This protein binds this small molecule.
Small molecule (SMILES): OC[C@H]1O[C@@H](O)[C@H](O)[C@@H](O)[C@@H]1O

Sequence of chain 1.C:
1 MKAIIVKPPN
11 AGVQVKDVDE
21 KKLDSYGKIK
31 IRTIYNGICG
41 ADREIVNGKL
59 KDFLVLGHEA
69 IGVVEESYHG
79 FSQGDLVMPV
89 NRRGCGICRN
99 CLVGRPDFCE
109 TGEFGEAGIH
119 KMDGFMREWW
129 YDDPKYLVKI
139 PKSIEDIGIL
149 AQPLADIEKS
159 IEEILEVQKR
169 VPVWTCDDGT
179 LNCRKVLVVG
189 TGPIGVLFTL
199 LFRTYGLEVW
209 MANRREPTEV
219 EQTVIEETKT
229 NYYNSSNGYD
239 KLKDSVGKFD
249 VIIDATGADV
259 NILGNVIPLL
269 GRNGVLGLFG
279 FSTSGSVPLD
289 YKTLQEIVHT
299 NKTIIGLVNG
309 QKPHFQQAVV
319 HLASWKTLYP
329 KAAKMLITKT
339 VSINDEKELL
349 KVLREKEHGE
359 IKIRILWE

Sequence of chain 1.A:
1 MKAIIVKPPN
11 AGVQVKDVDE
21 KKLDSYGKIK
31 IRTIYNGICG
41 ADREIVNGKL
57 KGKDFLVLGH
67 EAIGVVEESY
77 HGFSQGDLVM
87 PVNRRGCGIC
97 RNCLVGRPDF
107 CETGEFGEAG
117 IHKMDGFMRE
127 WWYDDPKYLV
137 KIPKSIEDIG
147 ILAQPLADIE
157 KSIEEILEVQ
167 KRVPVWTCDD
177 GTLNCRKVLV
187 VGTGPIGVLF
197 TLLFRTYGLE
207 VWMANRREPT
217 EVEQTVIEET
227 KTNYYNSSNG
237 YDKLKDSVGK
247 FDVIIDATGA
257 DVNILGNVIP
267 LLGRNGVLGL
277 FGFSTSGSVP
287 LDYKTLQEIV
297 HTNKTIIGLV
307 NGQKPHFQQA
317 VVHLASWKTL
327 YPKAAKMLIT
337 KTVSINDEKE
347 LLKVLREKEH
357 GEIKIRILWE

Binding-site contacts:
Ligand atom C3 contacts residue ASN89 of chain 1.C at 3.8 Å.
Ligand atom O6 contacts residue GLU114 of chain 1.C at 4.3 Å.
Ligand atom C4 contacts residue ASN89 of chain 1.C at 4.0 Å.
Ligand atom O2 contacts residue NAP1 of chain 1.Q at 4.1 Å.
Ligand atom C3 contacts residue ASN307 of chain 1.C at 3.8 Å.
Ligand atom C2 contacts residue NAP1 of chain 1.Q at 4.3 Å.
Ligand atom C2 contacts residue ASN89 of chain 1.C at 4.0 Å.
Ligand atom C5 contacts residue GLU114 of chain 1.C at 4.0 Å.
Ligand atom C2 contacts residue GLN150 of chain 1.C at 3.8 Å.
Ligand atom C3 contacts residue ASP154 of chain 1.C at 3.5 Å.
Ligand atom O6 contacts residue PHE279 of chain 1.C at 3.4 Å.
Ligand atom C2 contacts residue HIS66 of chain 1.C at 4.5 Å.
Ligand atom O2 contacts residue GLN150 of chain 1.C at 3.1 Å (h-bond).
Ligand atom O1 contacts residue NAP1 of chain 1.Q at 3.9 Å.
Ligand atom O3 contacts residue GLN150 of chain 1.C at 3.3 Å (h-bond).
Ligand atom C6 contacts residue HIS297 of chain 1.A at 4.2 Å.
Ligand atom O4 contacts residue ARG90 of chain 1.C at 3.7 Å.
Ligand atom O2 contacts residue HIS66 of chain 1.C at 4.5 Å.
Ligand atom O2 contacts residue ASP154 of chain 1.C at 2.5 Å (salt-bridge).
Ligand atom O3 contacts residue ASN307 of chain 1.C at 3.0 Å (h-bond).
Ligand atom C2 contacts residue ASP154 of chain 1.C at 3.5 Å.
Ligand atom O3 contacts residue ASN89 of chain 1.C at 2.9 Å (h-bond).
Ligand atom O4 contacts residue GLU114 of chain 1.C at 2.7 Å (salt-bridge).
Ligand atom O1 contacts residue ALA41 of chain 1.C at 3.8 Å.
Ligand atom O1 contacts residue HIS66 of chain 1.C at 3.8 Å.
Ligand atom C3 contacts residue GLN150 of chain 1.C at 4.1 Å.
Ligand atom C6 contacts residue GLU114 of chain 1.C at 3.2 Å.
Ligand atom C1 contacts residue ASP154 of chain 1.C at 4.2 Å.
Ligand atom O4 contacts residue ASN307 of chain 1.C at 3.0 Å (h-bond).
Ligand atom C4 contacts residue ASN307 of chain 1.C at 3.9 Å.
Ligand atom O6 contacts residue HIS297 of chain 1.A at 3.1 Å (h-bond).
Ligand atom O2 contacts residue ZN1 of chain 1.R at 4.3 Å.
Ligand atom O4 contacts residue VAL306 of chain 1.C at 4.4 Å.
Ligand atom O6 contacts residue VAL306 of chain 1.C at 4.1 Å.
Ligand atom C1 contacts residue NAP1 of chain 1.Q at 3.8 Å.
Ligand atom O1 contacts residue CYS39 of chain 1.C at 3.9 Å.
Ligand atom O1 contacts residue ZN1 of chain 1.R at 3.7 Å.
Ligand atom O3 contacts residue ASP154 of chain 1.C at 3.2 Å (salt-bridge).
Ligand atom C4 contacts residue GLU114 of chain 1.C at 3.3 Å.